Sequence of chain 1.C:
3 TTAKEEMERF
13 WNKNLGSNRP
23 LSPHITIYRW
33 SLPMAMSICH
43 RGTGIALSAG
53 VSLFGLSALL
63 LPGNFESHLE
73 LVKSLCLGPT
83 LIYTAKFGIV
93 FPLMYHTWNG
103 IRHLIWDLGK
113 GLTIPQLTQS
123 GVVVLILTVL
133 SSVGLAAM

A small-molecule ligand and the protein it binds are described below.
Small molecule (SMILES): O=C(Nc1cccc(-c2ccccc2)c1)c1ccccc1I

Binding-site contacts:
Ligand atom C4 contacts residue SER39 of chain 1.C at 3.3 Å.
Ligand atom C11 contacts residue ILE27 of chain 1.C at 3.7 Å (hydrophobic).
Ligand atom C15 contacts residue TRP32 of chain 1.C at 3.9 Å (hydrophobic).
Ligand atom C16 contacts residue MET36 of chain 1.C at 3.6 Å (hydrophobic).
Ligand atom C6 contacts residue HIS216 of chain 1.B at 3.5 Å.
Ligand atom C15 contacts residue MET36 of chain 1.C at 3.6 Å (hydrophobic).
Ligand atom C1 contacts residue TYR58 of chain 1.D at 3.9 Å (hydrophobic).
Ligand atom C12 contacts residue TRP173 of chain 1.B at 3.9 Å (hydrophobic).
Ligand atom C3 contacts residue SER39 of chain 1.C at 4.0 Å.
Ligand atom C19 contacts residue TRP172 of chain 1.B at 3.5 Å (hydrophobic).
Ligand atom C16 contacts residue TRP32 of chain 1.C at 3.6 Å (hydrophobic).
Ligand atom C19 contacts residue MET36 of chain 1.C at 3.6 Å (hydrophobic).
Ligand atom C18 contacts residue TRP172 of chain 1.B at 3.7 Å (hydrophobic).
Ligand atom O contacts residue TYR58 of chain 1.D at 3.1 Å (h-bond).
Ligand atom C13 contacts residue TRP173 of chain 1.B at 4.0 Å (hydrophobic).
Ligand atom I contacts residue ASP57 of chain 1.D at 4.0 Å.
Ligand atom C17 contacts residue TYR30 of chain 1.C at 3.8 Å (hydrophobic).
Ligand atom C7 contacts residue TRP173 of chain 1.B at 4.0 Å (hydrophobic).
Ligand atom C9 contacts residue PRO169 of chain 1.B at 4.0 Å (hydrophobic).
Ligand atom I contacts residue TRP173 of chain 1.B at 3.9 Å.
Ligand atom C5 contacts residue ARG43 of chain 1.C at 3.7 Å.
Ligand atom C1 contacts residue ARG43 of chain 1.C at 3.4 Å.
Ligand atom C2 contacts residue TYR58 of chain 1.D at 3.6 Å (hydrophobic).
Ligand atom C1 contacts residue ILE218 of chain 1.B at 3.9 Å (hydrophobic).
Ligand atom C18 contacts residue MET36 of chain 1.C at 3.7 Å (hydrophobic).
Ligand atom C4 contacts residue ARG43 of chain 1.C at 3.6 Å.
Ligand atom I contacts residue SER170 of chain 1.B at 3.9 Å.
Ligand atom C10 contacts residue ILE40 of chain 1.C at 4.0 Å (hydrophobic).
Ligand atom C9 contacts residue MET36 of chain 1.C at 3.9 Å (hydrophobic).
Ligand atom C14 contacts residue MET36 of chain 1.C at 3.7 Å (hydrophobic).
Ligand atom N contacts residue PRO169 of chain 1.B at 3.6 Å.
Ligand atom C18 contacts residue TYR30 of chain 1.C at 3.9 Å (hydrophobic).
Ligand atom C9 contacts residue ILE40 of chain 1.C at 4.0 Å (hydrophobic).
Ligand atom O contacts residue TRP173 of chain 1.B at 3.1 Å (h-bond).
Ligand atom C6 contacts residue ILE218 of chain 1.B at 4.0 Å (hydrophobic).
Ligand atom C5 contacts residue SER39 of chain 1.C at 3.8 Å.
Ligand atom C7 contacts residue TYR58 of chain 1.D at 3.6 Å (hydrophobic).
Ligand atom C17 contacts residue MET36 of chain 1.C at 3.6 Å (hydrophobic).
Ligand atom C5 contacts residue HIS216 of chain 1.B at 4.0 Å.
Ligand atom C6 contacts residue ARG43 of chain 1.C at 3.3 Å.

Sequence of chain 1.B:
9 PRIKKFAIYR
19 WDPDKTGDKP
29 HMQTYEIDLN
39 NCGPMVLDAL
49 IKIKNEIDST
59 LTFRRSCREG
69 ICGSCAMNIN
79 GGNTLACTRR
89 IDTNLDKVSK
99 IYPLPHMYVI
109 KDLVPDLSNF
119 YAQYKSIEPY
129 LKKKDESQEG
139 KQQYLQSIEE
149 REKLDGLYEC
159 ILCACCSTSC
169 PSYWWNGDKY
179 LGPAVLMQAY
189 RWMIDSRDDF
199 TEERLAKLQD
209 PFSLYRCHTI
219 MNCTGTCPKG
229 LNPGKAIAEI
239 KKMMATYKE

Sequence of chain 1.D:
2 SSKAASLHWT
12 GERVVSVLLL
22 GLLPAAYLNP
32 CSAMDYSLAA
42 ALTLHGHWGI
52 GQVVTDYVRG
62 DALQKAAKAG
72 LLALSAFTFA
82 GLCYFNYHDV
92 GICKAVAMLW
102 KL